A protein and the small-molecule ligand that binds it are described below.
Small molecule (SMILES): Nc1ncnc2c1ncn2[C@@H]1O[C@H](COP(=O)(O)OP(=O)(O)OP(O)(O)=S)[C@@H](O)[C@H]1O

Binding-site contacts:
Ligand atom C6 contacts residue ALA115 of chain 1.B at 3.1 Å (hydrophobic).
Ligand atom O1B contacts residue SER112 of chain 1.B at 2.5 Å.
Ligand atom C4' contacts residue LYS77 of chain 1.B at 3.8 Å.
Ligand atom C2' contacts residue GLU74 of chain 1.B at 3.8 Å.
Ligand atom O2B contacts residue SER111 of chain 1.B at 2.7 Å (h-bond).
Ligand atom O2G contacts residue FM01 of chain 1.E at 2.6 Å (h-bond).
Ligand atom C5 contacts residue ALA115 of chain 1.B at 3.2 Å (hydrophobic).
Ligand atom N6 contacts residue LEU65 of chain 1.B at 3.4 Å.
Ligand atom N6 contacts residue SER99 of chain 1.B at 2.6 Å (h-bond).
Ligand atom PG contacts residue ALA110 of chain 1.B at 3.6 Å.
Ligand atom O1A contacts residue FM01 of chain 1.E at 3.8 Å.
Ligand atom O3G contacts residue FM01 of chain 1.E at 2.8 Å (h-bond).
Ligand atom N7 contacts residue ALA115 of chain 1.B at 3.7 Å.
Ligand atom N7 contacts residue ASN101 of chain 1.B at 2.9 Å (h-bond).
Ligand atom O2B contacts residue ALA110 of chain 1.B at 3.2 Å.
Ligand atom O3B contacts residue ALA110 of chain 1.B at 2.7 Å.
Ligand atom N6 contacts residue THR48 of chain 1.B at 3.4 Å.
Ligand atom PB contacts residue SER112 of chain 1.B at 3.5 Å.
Ligand atom S1G contacts residue SER112 of chain 1.B at 2.8 Å (h-bond).
Ligand atom S1G contacts residue SER146 of chain 1.B at 3.0 Å (h-bond).
Ligand atom N6 contacts residue ALA115 of chain 1.B at 3.6 Å.
Ligand atom O3G contacts residue ALA197 of chain 1.B at 3.7 Å.
Ligand atom O2A contacts residue SER196 of chain 1.B at 3.5 Å.
Ligand atom O3B contacts residue SER111 of chain 1.B at 3.3 Å (h-bond).
Ligand atom O3' contacts residue GLU74 of chain 1.B at 2.8 Å (salt-bridge).
Ligand atom N1 contacts residue ALA115 of chain 1.B at 3.5 Å.
Ligand atom N1 contacts residue SER99 of chain 1.B at 3.8 Å.
Ligand atom O2G contacts residue SER112 of chain 1.B at 2.2 Å (h-bond).
Ligand atom C4 contacts residue ALA115 of chain 1.B at 3.6 Å (hydrophobic).
Ligand atom S1G contacts residue ALA113 of chain 1.B at 3.8 Å.
Ligand atom PG contacts residue SER112 of chain 1.B at 2.8 Å.
Ligand atom S1G contacts residue FM01 of chain 1.E at 3.1 Å (h-bond).
Ligand atom C6 contacts residue SER99 of chain 1.B at 3.6 Å.
Ligand atom N6 contacts residue ASN101 of chain 1.B at 2.9 Å (h-bond).
Ligand atom PG contacts residue FM01 of chain 1.E at 2.9 Å.
Ligand atom PB contacts residue SER111 of chain 1.B at 3.4 Å.
Ligand atom C6 contacts residue LEU65 of chain 1.B at 3.7 Å (hydrophobic).
Ligand atom O2B contacts residue SER112 of chain 1.B at 3.7 Å.
Ligand atom O2' contacts residue GLU74 of chain 1.B at 2.6 Å (salt-bridge).
Ligand atom O3B contacts residue SER112 of chain 1.B at 3.5 Å (h-bond).

Sequence of chain 1.B:
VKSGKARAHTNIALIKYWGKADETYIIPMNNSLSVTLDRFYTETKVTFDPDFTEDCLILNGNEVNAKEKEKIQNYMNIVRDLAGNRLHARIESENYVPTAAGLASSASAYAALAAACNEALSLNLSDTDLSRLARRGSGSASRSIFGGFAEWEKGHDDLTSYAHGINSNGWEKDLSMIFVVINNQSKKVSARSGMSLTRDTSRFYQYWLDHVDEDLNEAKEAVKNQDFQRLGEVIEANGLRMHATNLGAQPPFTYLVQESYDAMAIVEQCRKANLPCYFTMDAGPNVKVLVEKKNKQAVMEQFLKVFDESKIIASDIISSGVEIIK